Sequence of chain 1.B:
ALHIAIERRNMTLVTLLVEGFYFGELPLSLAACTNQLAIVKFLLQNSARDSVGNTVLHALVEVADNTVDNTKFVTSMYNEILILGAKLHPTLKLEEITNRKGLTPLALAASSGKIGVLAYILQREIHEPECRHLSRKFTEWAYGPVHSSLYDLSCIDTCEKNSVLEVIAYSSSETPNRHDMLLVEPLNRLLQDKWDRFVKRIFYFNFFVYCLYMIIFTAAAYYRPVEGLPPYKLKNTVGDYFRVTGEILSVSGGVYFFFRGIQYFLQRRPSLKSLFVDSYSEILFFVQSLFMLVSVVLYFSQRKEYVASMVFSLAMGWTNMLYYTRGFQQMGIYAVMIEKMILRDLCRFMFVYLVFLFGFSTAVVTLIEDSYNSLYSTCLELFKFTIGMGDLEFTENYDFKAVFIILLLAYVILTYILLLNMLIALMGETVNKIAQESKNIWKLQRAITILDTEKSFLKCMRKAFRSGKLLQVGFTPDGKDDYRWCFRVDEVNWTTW

The small molecule below binds the protein below.
Small molecule (SMILES): COc1cc(CNC(=O)CCCC/C=C/C(C)C)ccc1O

Binding-site contacts:
Ligand atom O10 contacts residue ARG557 of chain 1.B at 2.7 Å (salt-bridge).
Ligand atom C6 contacts residue ALA566 of chain 1.B at 4.0 Å (hydrophobic).
Ligand atom O12 contacts residue SER512 of chain 1.B at 3.2 Å.
Ligand atom C37 contacts residue PHE591 of chain 1.A at 3.9 Å (hydrophobic).
Ligand atom C22 contacts residue LEU515 of chain 1.B at 3.7 Å (hydrophobic).
Ligand atom O23 contacts residue TYR511 of chain 1.B at 2.5 Å (h-bond).
Ligand atom O12 contacts residue TYR554 of chain 1.B at 3.6 Å.
Ligand atom C24 contacts residue THR550 of chain 1.B at 4.0 Å.
Ligand atom C40 contacts residue PHE543 of chain 1.B at 3.6 Å (hydrophobic).
Ligand atom C2 contacts residue LEU515 of chain 1.B at 3.8 Å (hydrophobic).
Ligand atom O23 contacts residue ILE573 of chain 1.B at 3.4 Å.
Ligand atom C2 contacts residue ASN551 of chain 1.B at 4.0 Å.
Ligand atom C24 contacts residue TYR511 of chain 1.B at 3.7 Å (hydrophobic).
Ligand atom O10 contacts residue SER512 of chain 1.B at 3.4 Å.
Ligand atom C13 contacts residue LEU515 of chain 1.B at 3.9 Å (hydrophobic).
Ligand atom C5 contacts residue ALA566 of chain 1.B at 4.0 Å (hydrophobic).
Ligand atom C13 contacts residue TYR554 of chain 1.B at 4.0 Å (hydrophobic).
Ligand atom C44 contacts residue ALA546 of chain 1.B at 3.8 Å (hydrophobic).
Ligand atom C4 contacts residue ARG557 of chain 1.B at 3.8 Å.
Ligand atom C6 contacts residue TYR511 of chain 1.B at 4.0 Å (hydrophobic).
Ligand atom C22 contacts residue TYR511 of chain 1.B at 3.2 Å (hydrophobic).
Ligand atom C27 contacts residue TYR511 of chain 1.B at 3.5 Å (hydrophobic).
Ligand atom C22 contacts residue THR550 of chain 1.B at 4.1 Å.
Ligand atom C33 contacts residue THR550 of chain 1.B at 4.0 Å.
Ligand atom C1 contacts residue THR550 of chain 1.B at 4.1 Å.
Ligand atom C2 contacts residue THR550 of chain 1.B at 4.0 Å.
Ligand atom O10 contacts residue GLU570 of chain 1.B at 4.1 Å.
Ligand atom C44 contacts residue PHE591 of chain 1.A at 3.4 Å (hydrophobic).
Ligand atom C13 contacts residue ASN551 of chain 1.B at 3.1 Å.
Ligand atom C1 contacts residue LEU553 of chain 1.B at 3.9 Å (hydrophobic).
Ligand atom C17 contacts residue THR550 of chain 1.B at 3.4 Å.
Ligand atom C13 contacts residue SER512 of chain 1.B at 3.9 Å.
Ligand atom C17 contacts residue LEU553 of chain 1.B at 4.1 Å (hydrophobic).
Ligand atom C33 contacts residue LEU669 of chain 1.A at 3.6 Å (hydrophobic).
Ligand atom C44 contacts residue LEU662 of chain 1.A at 3.5 Å (hydrophobic).
Ligand atom C44 contacts residue PHE543 of chain 1.B at 3.8 Å (hydrophobic).
Ligand atom N21 contacts residue LEU515 of chain 1.B at 4.1 Å.
Ligand atom C38 contacts residue PHE543 of chain 1.B at 4.1 Å (hydrophobic).
Ligand atom N21 contacts residue THR550 of chain 1.B at 2.9 Å (h-bond).
Ligand atom C24 contacts residue LEU515 of chain 1.B at 3.6 Å (hydrophobic).

Sequence of chain 1.A:
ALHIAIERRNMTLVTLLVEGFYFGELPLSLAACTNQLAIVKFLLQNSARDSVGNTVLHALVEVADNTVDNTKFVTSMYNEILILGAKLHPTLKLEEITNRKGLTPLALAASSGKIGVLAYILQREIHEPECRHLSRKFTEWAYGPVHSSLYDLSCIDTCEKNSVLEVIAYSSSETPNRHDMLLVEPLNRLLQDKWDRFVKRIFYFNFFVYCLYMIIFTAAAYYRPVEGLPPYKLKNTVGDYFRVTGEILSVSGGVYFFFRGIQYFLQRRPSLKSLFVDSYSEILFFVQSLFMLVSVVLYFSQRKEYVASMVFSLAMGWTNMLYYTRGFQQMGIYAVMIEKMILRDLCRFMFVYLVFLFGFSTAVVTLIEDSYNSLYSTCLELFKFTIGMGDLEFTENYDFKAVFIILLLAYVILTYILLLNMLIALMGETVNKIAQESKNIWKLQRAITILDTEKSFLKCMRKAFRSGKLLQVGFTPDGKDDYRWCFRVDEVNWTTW